Binding-site contacts:
Ligand atom C6 contacts residue ASP100 of chain 1.B at 3.4 Å.
Ligand atom C2 contacts residue TYR36 of chain 1.B at 3.3 Å (hydrophobic).
Ligand atom O6 contacts residue HIS50 of chain 1.B at 2.7 Å (h-bond).
Ligand atom C3 contacts residue ASN107 of chain 1.B at 4.0 Å.
Ligand atom O3 contacts residue TYR36 of chain 1.B at 3.4 Å (h-bond).
Ligand atom C1 contacts residue TYR36 of chain 1.B at 3.9 Å (hydrophobic).
Ligand atom O1 contacts residue PRO38 of chain 1.B at 4.2 Å.
Ligand atom O4 contacts residue THR104 of chain 1.B at 3.4 Å (h-bond).
Ligand atom C4 contacts residue THR104 of chain 1.B at 3.5 Å.
Ligand atom O1 contacts residue TYR36 of chain 1.B at 3.5 Å.
Ligand atom C3 contacts residue CA1 of chain 1.S at 3.4 Å.
Ligand atom C6 contacts residue VAL101 of chain 1.B at 3.9 Å (hydrophobic).
Ligand atom O1 contacts residue HIS50 of chain 1.B at 4.1 Å.
Ligand atom C5 contacts residue HIS50 of chain 1.B at 4.1 Å.
Ligand atom C3 contacts residue TYR36 of chain 1.B at 3.8 Å (hydrophobic).
Ligand atom O3 contacts residue THR104 of chain 1.B at 3.5 Å (h-bond).
Ligand atom C3 contacts residue THR104 of chain 1.B at 4.2 Å.
Ligand atom O2 contacts residue GLY37 of chain 1.B at 4.2 Å.
Ligand atom O3 contacts residue CA1 of chain 1.S at 2.5 Å.
Ligand atom C5 contacts residue TYR36 of chain 1.B at 4.2 Å (hydrophobic).
Ligand atom O4 contacts residue ASP100 of chain 1.B at 2.6 Å (salt-bridge).
Ligand atom O6 contacts residue VAL101 of chain 1.B at 4.2 Å.
Ligand atom O2 contacts residue ASN107 of chain 1.B at 3.0 Å (h-bond).
Ligand atom C5 contacts residue ASP100 of chain 1.B at 4.0 Å.
Ligand atom C6 contacts residue HIS50 of chain 1.B at 3.5 Å.
Ligand atom C5 contacts residue GLN53 of chain 1.B at 4.0 Å.
Ligand atom O3 contacts residue ASN107 of chain 1.B at 3.0 Å (h-bond).
Ligand atom O2 contacts residue TYR36 of chain 1.B at 3.9 Å.
Ligand atom O4 contacts residue TYR36 of chain 1.B at 3.0 Å (h-bond).
Ligand atom C4 contacts residue CA1 of chain 1.S at 3.4 Å.
Ligand atom O4 contacts residue CA1 of chain 1.S at 2.5 Å.
Ligand atom C4 contacts residue TYR36 of chain 1.B at 4.0 Å (hydrophobic).
Ligand atom C2 contacts residue ASN107 of chain 1.B at 3.8 Å.
Ligand atom C2 contacts residue CA1 of chain 1.S at 4.0 Å.
Ligand atom O6 contacts residue GLN53 of chain 1.B at 2.8 Å (h-bond).
Ligand atom C4 contacts residue ASP100 of chain 1.B at 3.5 Å.
Ligand atom O5 contacts residue HIS50 of chain 1.B at 3.4 Å (h-bond).
Ligand atom C6 contacts residue GLN53 of chain 1.B at 3.9 Å.
Ligand atom C6 contacts residue CYS62 of chain 1.B at 3.9 Å (hydrophobic).
Ligand atom O5 contacts residue TYR36 of chain 1.B at 3.4 Å.

This small molecule binds to this protein.
Small molecule (SMILES): OC[C@H]1O[C@@H](O)[C@H](O)[C@@H](O)[C@H]1O

Sequence of chain 1.B:
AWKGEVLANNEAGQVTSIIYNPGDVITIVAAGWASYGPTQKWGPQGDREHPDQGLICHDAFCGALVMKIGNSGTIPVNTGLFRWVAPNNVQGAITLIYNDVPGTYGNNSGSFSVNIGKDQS